Binding-site contacts:
Ligand atom C08 contacts residue LEU54 of chain 1.B at 3.8 Å (hydrophobic).
Ligand atom C03 contacts residue TRP51 of chain 1.B at 4.4 Å (hydrophobic).
Ligand atom C04 contacts residue TRP102 of chain 1.B at 3.4 Å (hydrophobic).
Ligand atom C01 contacts residue ASN41 of chain 1.B at 3.4 Å.
Ligand atom C14 contacts residue LEU54 of chain 1.B at 4.3 Å (hydrophobic).
Ligand atom N05 contacts residue THR53 of chain 1.B at 4.1 Å.
Ligand atom C11 contacts residue MET108 of chain 1.B at 3.9 Å (hydrophobic).
Ligand atom C02 contacts residue LEU113 of chain 1.B at 3.8 Å (hydrophobic).
Ligand atom C14 contacts residue SO41 of chain 1.H at 3.9 Å.
Ligand atom C06 contacts residue THR53 of chain 1.B at 4.3 Å.
Ligand atom N05 contacts residue LEU113 of chain 1.B at 3.6 Å.
Ligand atom C04 contacts residue SER52 of chain 1.B at 3.6 Å.
Ligand atom C09 contacts residue LEU113 of chain 1.B at 3.8 Å (hydrophobic).
Ligand atom C10 contacts residue LEU113 of chain 1.B at 4.4 Å (hydrophobic).
Ligand atom C04 contacts residue TRP51 of chain 1.B at 4.1 Å (hydrophobic).
Ligand atom C03 contacts residue LEU113 of chain 1.B at 3.8 Å (hydrophobic).
Ligand atom C02 contacts residue ASN41 of chain 1.B at 4.3 Å.
Ligand atom C01 contacts residue VAL103 of chain 1.B at 3.7 Å (hydrophobic).
Ligand atom N05 contacts residue SER52 of chain 1.B at 2.9 Å (h-bond).
Ligand atom C07 contacts residue LEU54 of chain 1.B at 4.2 Å (hydrophobic).
Ligand atom N05 contacts residue TRP51 of chain 1.B at 3.9 Å.
Ligand atom C07 contacts residue THR53 of chain 1.B at 3.8 Å.
Ligand atom C11 contacts residue LEU54 of chain 1.B at 4.0 Å (hydrophobic).
Ligand atom C03 contacts residue SER52 of chain 1.B at 3.6 Å.
Ligand atom C12 contacts residue LEU54 of chain 1.B at 3.8 Å (hydrophobic).
Ligand atom N13 contacts residue LEU54 of chain 1.B at 3.7 Å.
Ligand atom C08 contacts residue ASP150 of chain 1.B at 3.9 Å.
Ligand atom O15 contacts residue MET108 of chain 1.B at 3.3 Å.
Ligand atom C06 contacts residue LEU113 of chain 1.B at 3.6 Å (hydrophobic).
Ligand atom C10 contacts residue MET108 of chain 1.B at 3.7 Å (hydrophobic).
Ligand atom C07 contacts residue LEU113 of chain 1.B at 4.2 Å (hydrophobic).
Ligand atom C07 contacts residue ASP150 of chain 1.B at 3.9 Å.
Ligand atom C07 contacts residue SER52 of chain 1.B at 4.4 Å.
Ligand atom C04 contacts residue LEU113 of chain 1.B at 3.9 Å (hydrophobic).
Ligand atom C01 contacts residue LEU113 of chain 1.B at 3.9 Å (hydrophobic).
Ligand atom N13 contacts residue SO41 of chain 1.H at 4.1 Å.
Ligand atom O15 contacts residue PRO105 of chain 1.B at 3.9 Å.
Ligand atom C06 contacts residue SER52 of chain 1.B at 3.9 Å.
Ligand atom C01 contacts residue PRO105 of chain 1.B at 3.9 Å (hydrophobic).
Ligand atom C12 contacts residue MET108 of chain 1.B at 3.8 Å (hydrophobic).

The protein below binds the small molecule below.
Small molecule (SMILES): CNC(=O)c1ccc2[nH]c(C)c(C)c2c1

Sequence of chain 1.B:
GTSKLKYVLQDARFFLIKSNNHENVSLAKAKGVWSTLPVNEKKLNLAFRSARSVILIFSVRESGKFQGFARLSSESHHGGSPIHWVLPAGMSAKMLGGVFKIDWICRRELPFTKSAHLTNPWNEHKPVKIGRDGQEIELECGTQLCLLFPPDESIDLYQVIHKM